Sequence of chain 2.B:
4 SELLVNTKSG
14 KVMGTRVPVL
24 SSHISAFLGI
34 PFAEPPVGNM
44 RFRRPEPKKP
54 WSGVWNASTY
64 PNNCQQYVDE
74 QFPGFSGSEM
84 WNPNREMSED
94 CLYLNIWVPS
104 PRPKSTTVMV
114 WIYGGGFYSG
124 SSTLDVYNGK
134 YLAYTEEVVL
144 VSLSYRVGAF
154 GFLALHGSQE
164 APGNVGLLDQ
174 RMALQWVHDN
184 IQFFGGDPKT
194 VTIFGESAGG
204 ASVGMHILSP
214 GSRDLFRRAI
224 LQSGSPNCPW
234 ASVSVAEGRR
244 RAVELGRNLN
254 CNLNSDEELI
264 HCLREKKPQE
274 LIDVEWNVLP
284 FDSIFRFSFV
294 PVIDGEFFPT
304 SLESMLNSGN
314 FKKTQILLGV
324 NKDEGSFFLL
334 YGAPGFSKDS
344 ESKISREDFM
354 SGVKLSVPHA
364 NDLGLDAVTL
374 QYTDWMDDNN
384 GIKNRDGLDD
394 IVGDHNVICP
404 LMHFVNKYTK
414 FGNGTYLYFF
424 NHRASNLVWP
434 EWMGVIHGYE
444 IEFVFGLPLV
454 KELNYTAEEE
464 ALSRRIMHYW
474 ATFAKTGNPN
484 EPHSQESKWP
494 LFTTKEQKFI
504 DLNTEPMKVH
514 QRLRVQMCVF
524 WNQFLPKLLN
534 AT

Binding-site contacts:
Ligand atom N2 contacts residue GLU455 of chain 2.B at 3.6 Å.
Ligand atom O7 contacts residue ASN457 of chain 2.B at 3.3 Å (h-bond).
Ligand atom C5 contacts residue ASN457 of chain 2.B at 3.8 Å.
Ligand atom C1 contacts residue ASN457 of chain 2.B at 1.6 Å.
Ligand atom C2 contacts residue ASN457 of chain 2.B at 2.9 Å.
Ligand atom C8 contacts residue GLU455 of chain 2.B at 3.7 Å.
Ligand atom C7 contacts residue ASN457 of chain 2.B at 2.8 Å.
Ligand atom C3 contacts residue ASN457 of chain 2.B at 4.0 Å.
Ligand atom C7 contacts residue GLU455 of chain 2.B at 4.1 Å.
Ligand atom O5 contacts residue ASN457 of chain 2.B at 2.6 Å (h-bond).
Ligand atom C8 contacts residue ASN457 of chain 2.B at 3.3 Å.
Ligand atom N2 contacts residue ASN457 of chain 2.B at 2.7 Å (h-bond).

The small molecule below binds the protein below.
Small molecule (SMILES): CC(=O)N[C@@H]1[C@@H](O)[C@H](O)[C@@H](CO)O[C@H]1O